This protein binds this small molecule.
Small molecule (SMILES): CC(C)CN(C[C@@H](O)[C@H](Cc1ccccc1)NC(=O)O[C@H]1CO[C@H]2OCC[C@H]21)S(=O)(=O)c1ccc2c(c1)CC[C@@H]2O

Binding-site contacts:
Ligand atom C31 contacts residue GLY49 of chain 1.B at 3.6 Å.
Ligand atom C02 contacts residue ALA28 of chain 1.A at 3.5 Å (hydrophobic).
Ligand atom C10 contacts residue ASP25 of chain 1.A at 3.2 Å.
Ligand atom O20 contacts residue ALA28 of chain 1.B at 3.7 Å.
Ligand atom C31 contacts residue ILE50 of chain 1.B at 3.7 Å (hydrophobic).
Ligand atom C09 contacts residue GLY27 of chain 1.A at 3.5 Å.
Ligand atom O06 contacts residue GLY49 of chain 1.A at 3.3 Å.
Ligand atom C28 contacts residue GLY27 of chain 1.B at 3.2 Å.
Ligand atom C01 contacts residue ALA28 of chain 1.A at 3.7 Å (hydrophobic).
Ligand atom C37 contacts residue GLY48 of chain 1.A at 3.5 Å.
Ligand atom C22 contacts residue ASP29 of chain 1.B at 3.7 Å.
Ligand atom O41 contacts residue ASP30 of chain 1.A at 3.0 Å (salt-bridge).
Ligand atom O12 contacts residue ASP25 of chain 1.B at 2.6 Å (salt-bridge).
Ligand atom C01 contacts residue VAL32 of chain 1.A at 3.5 Å (hydrophobic).
Ligand atom C21 contacts residue GLY48 of chain 1.B at 3.2 Å.
Ligand atom C11 contacts residue ASP25 of chain 1.B at 3.4 Å.
Ligand atom O41 contacts residue ASP29 of chain 1.A at 3.4 Å.
Ligand atom C26 contacts residue GLY27 of chain 1.B at 3.5 Å.
Ligand atom C04 contacts residue GLY48 of chain 1.A at 3.3 Å.
Ligand atom C31 contacts residue PRO81 of chain 1.A at 3.7 Å (hydrophobic).
Ligand atom C01 contacts residue ASP30 of chain 1.A at 3.6 Å.
Ligand atom N14 contacts residue GLY27 of chain 1.B at 3.0 Å (h-bond).
Ligand atom C26 contacts residue ASP25 of chain 1.A at 3.3 Å.
Ligand atom C38 contacts residue GLY48 of chain 1.A at 3.8 Å.
Ligand atom C24 contacts residue ASP29 of chain 1.B at 3.7 Å.
Ligand atom O17 contacts residue ALA28 of chain 1.B at 3.5 Å.
Ligand atom C23 contacts residue GLY48 of chain 1.B at 3.2 Å.
Ligand atom O12 contacts residue ALA28 of chain 1.B at 3.7 Å.
Ligand atom C33 contacts residue ASP25 of chain 1.B at 3.7 Å.
Ligand atom C29 contacts residue VAL82 of chain 1.A at 3.7 Å (hydrophobic).
Ligand atom O25 contacts residue ASP29 of chain 1.B at 2.9 Å (salt-bridge).
Ligand atom C30 contacts residue VAL82 of chain 1.A at 3.7 Å (hydrophobic).
Ligand atom C11 contacts residue ASP25 of chain 1.A at 3.3 Å.
Ligand atom C24 contacts residue GLY27 of chain 1.B at 3.7 Å.
Ligand atom O20 contacts residue ASP29 of chain 1.B at 3.2 Å (salt-bridge).
Ligand atom O06 contacts residue ILE50 of chain 1.B at 3.2 Å.
Ligand atom C36 contacts residue ILE47 of chain 1.A at 3.8 Å (hydrophobic).
Ligand atom O20 contacts residue ASP30 of chain 1.B at 3.1 Å (salt-bridge).
Ligand atom O12 contacts residue ASP25 of chain 1.A at 2.5 Å (salt-bridge).
Ligand atom O12 contacts residue GLY27 of chain 1.B at 3.2 Å.

Sequence of chain 1.B:
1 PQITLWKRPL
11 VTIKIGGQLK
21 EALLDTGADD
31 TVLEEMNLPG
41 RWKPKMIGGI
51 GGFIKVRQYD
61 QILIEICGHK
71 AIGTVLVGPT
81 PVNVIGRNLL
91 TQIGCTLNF

Sequence of chain 1.A:
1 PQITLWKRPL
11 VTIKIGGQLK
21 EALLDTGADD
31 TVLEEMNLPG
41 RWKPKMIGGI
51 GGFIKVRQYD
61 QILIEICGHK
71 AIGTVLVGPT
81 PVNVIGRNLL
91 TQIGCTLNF